Sequence of chain 1.D:
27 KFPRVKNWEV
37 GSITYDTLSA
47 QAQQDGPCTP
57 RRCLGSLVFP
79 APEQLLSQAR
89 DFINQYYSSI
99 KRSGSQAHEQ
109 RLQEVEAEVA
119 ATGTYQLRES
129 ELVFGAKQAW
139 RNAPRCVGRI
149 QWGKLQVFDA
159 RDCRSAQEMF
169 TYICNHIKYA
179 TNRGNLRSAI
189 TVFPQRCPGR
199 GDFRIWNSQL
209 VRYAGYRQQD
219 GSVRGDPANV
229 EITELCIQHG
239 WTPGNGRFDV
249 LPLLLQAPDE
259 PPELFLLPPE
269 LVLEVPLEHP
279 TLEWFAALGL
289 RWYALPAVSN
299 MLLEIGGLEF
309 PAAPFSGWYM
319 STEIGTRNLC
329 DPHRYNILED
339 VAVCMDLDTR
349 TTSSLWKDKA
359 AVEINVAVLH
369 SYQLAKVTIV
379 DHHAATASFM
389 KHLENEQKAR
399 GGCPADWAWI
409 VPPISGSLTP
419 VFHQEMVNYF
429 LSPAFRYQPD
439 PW

Binding-site contacts:
Ligand atom C07 contacts residue SER314 of chain 1.D at 4.0 Å.
Ligand atom N02 contacts residue TRP316 of chain 1.D at 2.9 Å (h-bond).
Ligand atom C12 contacts residue GLN207 of chain 1.D at 3.7 Å.
Ligand atom C14 contacts residue HEM1 of chain 1.EA at 3.5 Å.
Ligand atom C04 contacts residue HEM1 of chain 1.EA at 3.8 Å.
Ligand atom C07 contacts residue PRO294 of chain 1.D at 4.0 Å (hydrophobic).
Ligand atom N02 contacts residue TYR317 of chain 1.D at 3.8 Å.
Ligand atom C17 contacts residue HEM1 of chain 1.EA at 3.3 Å.
Ligand atom C15 contacts residue HEM1 of chain 1.EA at 3.3 Å.
Ligand atom C19 contacts residue TYR435 of chain 1.D at 4.0 Å (hydrophobic).
Ligand atom C13 contacts residue HEM1 of chain 1.EA at 3.6 Å.
Ligand atom C08 contacts residue GLU321 of chain 1.D at 3.3 Å.
Ligand atom C09 contacts residue VAL296 of chain 1.D at 3.7 Å (hydrophobic).
Ligand atom C07 contacts residue GLY315 of chain 1.D at 3.8 Å.
Ligand atom C03 contacts residue PRO294 of chain 1.D at 4.1 Å (hydrophobic).
Ligand atom C09 contacts residue HEM1 of chain 1.EA at 3.9 Å.
Ligand atom C17 contacts residue TRP407 of chain 1.D at 3.5 Å (hydrophobic).
Ligand atom C07 contacts residue HEM1 of chain 1.EA at 3.5 Å.
Ligand atom C16 contacts residue HEM1 of chain 1.EA at 3.1 Å.
Ligand atom C18 contacts residue HEM1 of chain 1.EA at 3.2 Å.
Ligand atom C07 contacts residue PHE313 of chain 1.D at 3.6 Å (hydrophobic).
Ligand atom C05 contacts residue VAL296 of chain 1.D at 3.6 Å (hydrophobic).
Ligand atom N01 contacts residue GLU321 of chain 1.D at 2.6 Å (salt-bridge).
Ligand atom F13 contacts residue GLN207 of chain 1.D at 3.9 Å.
Ligand atom C02 contacts residue PRO294 of chain 1.D at 4.0 Å (hydrophobic).
Ligand atom C19 contacts residue HEM1 of chain 1.EA at 3.4 Å.
Ligand atom N01 contacts residue HEM1 of chain 1.EA at 3.9 Å.
Ligand atom N20 contacts residue PHE65 of chain 1.D at 3.3 Å.
Ligand atom C02 contacts residue GLU321 of chain 1.D at 3.5 Å.
Ligand atom C06 contacts residue GLU321 of chain 1.D at 3.4 Å.
Ligand atom N02 contacts residue GLU321 of chain 1.D at 2.7 Å (salt-bridge).
Ligand atom C02 contacts residue TRP316 of chain 1.D at 3.9 Å (hydrophobic).
Ligand atom C02 contacts residue HEM1 of chain 1.EA at 3.6 Å.
Ligand atom C03 contacts residue HEM1 of chain 1.EA at 3.2 Å.
Ligand atom C21 contacts residue TYR435 of chain 1.D at 3.9 Å (hydrophobic).
Ligand atom C12 contacts residue HEM1 of chain 1.EA at 3.5 Å.
Ligand atom C13 contacts residue GLN207 of chain 1.D at 4.1 Å.
Ligand atom N02 contacts residue HEM1 of chain 1.EA at 3.3 Å.
Ligand atom N02 contacts residue MET318 of chain 1.D at 4.0 Å.
Ligand atom C11 contacts residue HEM1 of chain 1.EA at 3.3 Å.

This protein binds this small molecule.
Small molecule (SMILES): CNCCCc1cc(F)cc(CCc2cc(C)cc(N)n2)c1